Binding-site contacts:
Ligand atom C5 contacts residue ASN202 of chain 1.A at 3.9 Å.
Ligand atom C3 contacts residue ASN202 of chain 1.A at 3.9 Å.
Ligand atom O7 contacts residue GLY201 of chain 1.A at 3.4 Å.
Ligand atom O7 contacts residue ASN202 of chain 1.A at 4.3 Å.
Ligand atom C8 contacts residue GLY201 of chain 1.A at 3.8 Å.
Ligand atom C1 contacts residue ASN202 of chain 1.A at 1.5 Å.
Ligand atom C7 contacts residue GLY201 of chain 1.A at 3.7 Å.
Ligand atom N2 contacts residue ASN202 of chain 1.A at 2.9 Å (h-bond).
Ligand atom C8 contacts residue THR200 of chain 1.A at 4.3 Å.
Ligand atom C2 contacts residue ASN202 of chain 1.A at 2.6 Å.
Ligand atom C4 contacts residue ASN202 of chain 1.A at 4.4 Å.
Ligand atom O5 contacts residue ASN202 of chain 1.A at 2.5 Å (h-bond).
Ligand atom C7 contacts residue ASN202 of chain 1.A at 3.9 Å.

The small molecule below binds the protein below.
Small molecule (SMILES): CC(=O)N[C@@H]1[C@@H](O)[C@H](O)[C@@H](CO)O[C@H]1O

Sequence of chain 1.A:
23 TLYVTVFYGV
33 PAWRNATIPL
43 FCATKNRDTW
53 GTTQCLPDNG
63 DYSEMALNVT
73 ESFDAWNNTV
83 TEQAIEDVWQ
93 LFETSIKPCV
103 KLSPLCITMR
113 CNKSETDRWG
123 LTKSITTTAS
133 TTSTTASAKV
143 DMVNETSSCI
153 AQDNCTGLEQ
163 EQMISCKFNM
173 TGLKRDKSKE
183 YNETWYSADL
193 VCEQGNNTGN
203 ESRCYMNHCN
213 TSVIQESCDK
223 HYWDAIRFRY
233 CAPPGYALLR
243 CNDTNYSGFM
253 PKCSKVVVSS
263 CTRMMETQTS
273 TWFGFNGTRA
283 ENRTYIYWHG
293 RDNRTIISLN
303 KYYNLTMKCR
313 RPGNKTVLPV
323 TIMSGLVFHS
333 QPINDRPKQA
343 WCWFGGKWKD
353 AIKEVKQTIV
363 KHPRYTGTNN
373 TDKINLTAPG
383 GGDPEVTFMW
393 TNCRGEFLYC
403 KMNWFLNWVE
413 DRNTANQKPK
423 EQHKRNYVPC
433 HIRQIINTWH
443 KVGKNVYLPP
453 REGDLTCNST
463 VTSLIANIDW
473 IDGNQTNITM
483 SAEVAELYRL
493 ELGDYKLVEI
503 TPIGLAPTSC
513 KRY